This protein binds this small molecule.
Small molecule (SMILES): CCN(CC)CCNC(=O)c1c(C)[nH]c(/C=C2\C(=O)Nc3ccc(F)cc32)c1C

Binding-site contacts:
Ligand atom C3 contacts residue LEU54 of chain 2.A at 3.7 Å (hydrophobic).
Ligand atom F29 contacts residue CYS210 of chain 2.A at 3.9 Å.
Ligand atom C6 contacts residue GLU130 of chain 2.A at 3.9 Å.
Ligand atom C17 contacts residue LEU200 of chain 2.A at 3.6 Å (hydrophobic).
Ligand atom C14 contacts residue LEU54 of chain 2.A at 3.9 Å (hydrophobic).
Ligand atom C5 contacts residue CYS210 of chain 2.A at 3.4 Å (hydrophobic).
Ligand atom C4 contacts residue TYR131 of chain 2.A at 3.8 Å (hydrophobic).
Ligand atom C16 contacts residue GLU130 of chain 2.A at 3.8 Å.
Ligand atom C4 contacts residue CYS133 of chain 2.A at 3.5 Å (hydrophobic).
Ligand atom C6 contacts residue CYS210 of chain 2.A at 3.9 Å (hydrophobic).
Ligand atom C19 contacts residue GLY135 of chain 2.A at 3.8 Å.
Ligand atom C6 contacts residue THR129 of chain 2.A at 3.5 Å.
Ligand atom N25 contacts residue ASP136 of chain 2.A at 3.9 Å.
Ligand atom F29 contacts residue ASP211 of chain 2.A at 3.7 Å.
Ligand atom N24 contacts residue ALA80 of chain 2.A at 3.5 Å.
Ligand atom C14 contacts residue GLY135 of chain 2.A at 3.7 Å.
Ligand atom C6 contacts residue ALA80 of chain 2.A at 3.9 Å (hydrophobic).
Ligand atom C4 contacts residue CYS132 of chain 2.A at 3.2 Å (hydrophobic).
Ligand atom C16 contacts residue ALA80 of chain 2.A at 3.8 Å (hydrophobic).
Ligand atom F29 contacts residue VAL62 of chain 2.A at 3.6 Å.
Ligand atom O27 contacts residue CYS132 of chain 2.A at 2.6 Å (h-bond).
Ligand atom N23 contacts residue CYS132 of chain 2.A at 3.6 Å (h-bond).
Ligand atom C7 contacts residue PHE212 of chain 2.A at 3.7 Å (hydrophobic).
Ligand atom C16 contacts residue LEU200 of chain 2.A at 3.7 Å (hydrophobic).
Ligand atom C21 contacts residue CYS132 of chain 2.A at 3.5 Å (hydrophobic).
Ligand atom C21 contacts residue LEU54 of chain 2.A at 3.9 Å (hydrophobic).
Ligand atom C21 contacts residue LEU200 of chain 2.A at 3.7 Å (hydrophobic).
Ligand atom N24 contacts residue LEU200 of chain 2.A at 3.7 Å.
Ligand atom C12 contacts residue LEU54 of chain 2.A at 3.8 Å (hydrophobic).
Ligand atom C20 contacts residue LEU54 of chain 2.A at 3.8 Å (hydrophobic).
Ligand atom C15 contacts residue VAL62 of chain 2.A at 3.9 Å (hydrophobic).
Ligand atom N24 contacts residue CYS132 of chain 2.A at 3.9 Å.
Ligand atom F29 contacts residue PHE212 of chain 2.A at 3.8 Å.
Ligand atom C4 contacts residue GLY135 of chain 2.A at 3.8 Å.
Ligand atom C20 contacts residue LEU200 of chain 2.A at 3.6 Å (hydrophobic).
Ligand atom C14 contacts residue CYS132 of chain 2.A at 3.7 Å (hydrophobic).
Ligand atom O27 contacts residue TYR131 of chain 2.A at 3.5 Å.
Ligand atom N24 contacts residue GLU130 of chain 2.A at 3.0 Å (salt-bridge).
Ligand atom C15 contacts residue CYS210 of chain 2.A at 3.6 Å (hydrophobic).
Ligand atom N23 contacts residue LEU54 of chain 2.A at 3.9 Å.

Sequence of chain 2.A:
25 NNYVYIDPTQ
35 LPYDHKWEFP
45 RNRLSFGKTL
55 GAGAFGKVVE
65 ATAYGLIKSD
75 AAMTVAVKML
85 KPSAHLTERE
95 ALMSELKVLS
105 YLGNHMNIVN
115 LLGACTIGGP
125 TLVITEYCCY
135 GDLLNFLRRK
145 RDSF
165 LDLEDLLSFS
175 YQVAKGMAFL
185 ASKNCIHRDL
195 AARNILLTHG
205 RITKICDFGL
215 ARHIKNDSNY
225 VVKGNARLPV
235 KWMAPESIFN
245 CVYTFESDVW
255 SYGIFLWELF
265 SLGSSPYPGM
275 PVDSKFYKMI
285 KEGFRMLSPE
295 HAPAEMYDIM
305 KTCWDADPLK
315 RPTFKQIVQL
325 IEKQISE